A protein and the small-molecule ligand that binds it are described below.
Small molecule (SMILES): O=C(O)CCNc1cc(N2CCc3ccccc3CC2)nc(-c2ccccn2)n1

Sequence of chain 1.A:
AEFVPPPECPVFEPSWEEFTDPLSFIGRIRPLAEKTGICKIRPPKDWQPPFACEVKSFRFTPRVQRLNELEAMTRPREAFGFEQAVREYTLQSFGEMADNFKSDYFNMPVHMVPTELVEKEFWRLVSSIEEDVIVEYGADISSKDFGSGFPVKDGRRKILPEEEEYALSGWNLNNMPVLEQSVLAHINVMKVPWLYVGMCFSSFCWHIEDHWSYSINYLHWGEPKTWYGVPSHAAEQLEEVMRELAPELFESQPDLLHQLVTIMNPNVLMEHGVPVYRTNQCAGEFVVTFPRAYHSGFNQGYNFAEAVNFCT

Binding-site contacts:
Ligand atom C4 contacts residue MN1 of chain 1.C at 3.2 Å.
Ligand atom N3 contacts residue HIS225 of chain 1.A at 3.2 Å (h-bond).
Ligand atom C18 contacts residue GOL1 of chain 1.F at 3.6 Å.
Ligand atom C1 contacts residue TYR214 of chain 1.A at 3.6 Å (hydrophobic).
Ligand atom C1 contacts residue LYS243 of chain 1.A at 3.7 Å.
Ligand atom C6 contacts residue GOL1 of chain 1.F at 3.6 Å.
Ligand atom C17 contacts residue DMS1 of chain 1.L at 3.6 Å.
Ligand atom N3 contacts residue MN1 of chain 1.C at 2.3 Å.
Ligand atom O2 contacts residue LYS243 of chain 1.A at 3.2 Å (salt-bridge).
Ligand atom C8 contacts residue GOL1 of chain 1.F at 3.6 Å.
Ligand atom C9 contacts residue GOL1 of chain 1.F at 3.7 Å.
Ligand atom N1 contacts residue MN1 of chain 1.C at 3.4 Å.
Ligand atom C7 contacts residue GOL1 of chain 1.F at 3.7 Å.
Ligand atom O2 contacts residue ASN235 of chain 1.A at 2.9 Å (h-bond).
Ligand atom C20 contacts residue GOL1 of chain 1.F at 3.5 Å.
Ligand atom C5 contacts residue TYR214 of chain 1.A at 3.7 Å (hydrophobic).
Ligand atom C22 contacts residue ASP154 of chain 1.A at 3.3 Å.
Ligand atom C13 contacts residue TYR151 of chain 1.A at 3.5 Å (hydrophobic).
Ligand atom N4 contacts residue GLU227 of chain 1.A at 3.4 Å (salt-bridge).
Ligand atom C12 contacts residue MN1 of chain 1.C at 3.2 Å.
Ligand atom C20 contacts residue ARG75 of chain 1.A at 3.6 Å.
Ligand atom C19 contacts residue GOL1 of chain 1.F at 3.4 Å.
Ligand atom C16 contacts residue GOL1 of chain 1.F at 3.7 Å.
Ligand atom C14 contacts residue TYR151 of chain 1.A at 3.6 Å (hydrophobic).
Ligand atom C1 contacts residue TYR151 of chain 1.A at 3.5 Å (hydrophobic).
Ligand atom C15 contacts residue GOL1 of chain 1.F at 3.6 Å.
Ligand atom C12 contacts residue GLU227 of chain 1.A at 3.6 Å.
Ligand atom O1 contacts residue TYR151 of chain 1.A at 2.3 Å (h-bond).
Ligand atom C15 contacts residue ARG75 of chain 1.A at 3.7 Å.
Ligand atom O1 contacts residue TYR214 of chain 1.A at 3.6 Å.
Ligand atom N4 contacts residue MN1 of chain 1.C at 2.2 Å.
Ligand atom N4 contacts residue HIS225 of chain 1.A at 3.3 Å (h-bond).
Ligand atom C7 contacts residue MN1 of chain 1.C at 3.1 Å.
Ligand atom C3 contacts residue PHE222 of chain 1.A at 3.5 Å (hydrophobic).
Ligand atom C8 contacts residue MN1 of chain 1.C at 3.1 Å.
Ligand atom C18 contacts residue LEU278 of chain 1.A at 3.5 Å (hydrophobic).
Ligand atom N2 contacts residue GOL1 of chain 1.F at 3.7 Å.
Ligand atom C14 contacts residue ALA153 of chain 1.A at 3.6 Å (hydrophobic).
Ligand atom N5 contacts residue TYR214 of chain 1.A at 3.7 Å.
Ligand atom O1 contacts residue LYS243 of chain 1.A at 3.4 Å (salt-bridge).